Sequence of chain 1.F:
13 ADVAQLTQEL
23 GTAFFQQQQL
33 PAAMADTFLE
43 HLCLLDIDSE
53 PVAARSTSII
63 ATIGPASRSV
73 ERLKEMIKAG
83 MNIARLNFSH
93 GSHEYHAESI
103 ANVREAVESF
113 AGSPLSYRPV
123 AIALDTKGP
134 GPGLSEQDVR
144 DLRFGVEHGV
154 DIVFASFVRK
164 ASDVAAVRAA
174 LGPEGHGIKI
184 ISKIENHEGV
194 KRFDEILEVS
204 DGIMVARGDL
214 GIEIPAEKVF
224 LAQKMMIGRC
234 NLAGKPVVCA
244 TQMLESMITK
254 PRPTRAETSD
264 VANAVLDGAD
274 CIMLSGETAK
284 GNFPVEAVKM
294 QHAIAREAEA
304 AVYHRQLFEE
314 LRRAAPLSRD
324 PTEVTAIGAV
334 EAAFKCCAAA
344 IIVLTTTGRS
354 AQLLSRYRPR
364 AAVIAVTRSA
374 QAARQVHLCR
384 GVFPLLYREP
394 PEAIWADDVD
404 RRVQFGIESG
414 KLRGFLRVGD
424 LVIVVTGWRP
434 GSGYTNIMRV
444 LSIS

Binding-site contacts:
Ligand atom S contacts residue ALA282 of chain 1.F at 3.9 Å.
Ligand atom O contacts residue HIS92 of chain 1.F at 3.5 Å.
Ligand atom C6 contacts residue PRO67 of chain 1.F at 3.4 Å (hydrophobic).
Ligand atom N1 contacts residue HIS92 of chain 1.F at 3.5 Å (h-bond).
Ligand atom C1 contacts residue HIS92 of chain 1.F at 3.8 Å.
Ligand atom C contacts residue HIS92 of chain 1.F at 3.4 Å.
Ligand atom C4 contacts residue TYR97 of chain 1.F at 3.8 Å (hydrophobic).
Ligand atom O9 contacts residue SER278 of chain 1.F at 3.1 Å.
Ligand atom C24 contacts residue HIS92 of chain 1.F at 3.7 Å.
Ligand atom O10 contacts residue THR64 of chain 1.F at 3.6 Å.
Ligand atom C3 contacts residue TYR97 of chain 1.F at 3.2 Å (hydrophobic).
Ligand atom C24 contacts residue ALA282 of chain 1.F at 3.8 Å (hydrophobic).
Ligand atom S contacts residue GLY279 of chain 1.F at 3.6 Å.
Ligand atom O contacts residue ASN89 of chain 1.F at 3.9 Å.
Ligand atom O3 contacts residue HIS92 of chain 1.F at 3.1 Å.
Ligand atom C5 contacts residue PRO67 of chain 1.F at 3.5 Å (hydrophobic).
Ligand atom C2 contacts residue TYR97 of chain 1.F at 3.3 Å (hydrophobic).
Ligand atom O10 contacts residue ASN89 of chain 1.F at 3.0 Å (h-bond).
Ligand atom C24 contacts residue ASN89 of chain 1.F at 3.9 Å.
Ligand atom C12 contacts residue HIS92 of chain 1.F at 3.8 Å.
Ligand atom C25 contacts residue HIS92 of chain 1.F at 3.5 Å.
Ligand atom C7 contacts residue PRO67 of chain 1.F at 3.7 Å (hydrophobic).
Ligand atom C25 contacts residue ASN89 of chain 1.F at 3.8 Å.
Ligand atom C11 contacts residue ALA282 of chain 1.F at 3.6 Å (hydrophobic).
Ligand atom O8 contacts residue GLY279 of chain 1.F at 3.0 Å.
Ligand atom C8 contacts residue HIS92 of chain 1.F at 3.7 Å.
Ligand atom O9 contacts residue GLY279 of chain 1.F at 2.9 Å (h-bond).
Ligand atom C18 contacts residue HIS92 of chain 1.F at 3.5 Å.
Ligand atom C3 contacts residue GLY93 of chain 1.F at 3.9 Å.
Ligand atom O1 contacts residue LYS283 of chain 1.F at 3.0 Å.
Ligand atom C10 contacts residue ALA282 of chain 1.F at 3.9 Å (hydrophobic).
Ligand atom O9 contacts residue ALA282 of chain 1.F at 3.8 Å.
Ligand atom O8 contacts residue ALA282 of chain 1.F at 3.9 Å.
Ligand atom O1 contacts residue PRO67 of chain 1.F at 3.9 Å.
Ligand atom C2 contacts residue GLY93 of chain 1.F at 3.6 Å.
Ligand atom C14 contacts residue HIS92 of chain 1.F at 3.8 Å.
Ligand atom O8 contacts residue LYS283 of chain 1.F at 3.9 Å.
Ligand atom C1 contacts residue PRO67 of chain 1.F at 3.9 Å (hydrophobic).
Ligand atom C22 contacts residue HIS92 of chain 1.F at 3.4 Å.
Ligand atom O contacts residue HIS98 of chain 1.F at 3.5 Å.

This small molecule binds to this protein.
Small molecule (SMILES): COC(=O)C[C@](O)(CC(=O)N1CCN(S(=O)(=O)c2cc3c(cc2O)C(=O)c2ccccc2C3=O)CC1)C(=O)OC